Sequence of chain 1.L:
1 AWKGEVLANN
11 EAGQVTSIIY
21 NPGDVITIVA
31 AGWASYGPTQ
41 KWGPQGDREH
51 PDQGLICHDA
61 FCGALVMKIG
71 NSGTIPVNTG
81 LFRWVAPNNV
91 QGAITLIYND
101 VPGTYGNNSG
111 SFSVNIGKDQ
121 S

The protein below binds the small molecule below.
Small molecule (SMILES): OC[C@H]1O[C@@H](O)[C@H](O)[C@@H](O)[C@H]1O

Binding-site contacts:
Ligand atom O1 contacts residue HIS50 of chain 1.L at 4.0 Å.
Ligand atom C6 contacts residue CYS62 of chain 1.L at 4.1 Å (hydrophobic).
Ligand atom C6 contacts residue GLN53 of chain 1.L at 4.0 Å.
Ligand atom C4 contacts residue THR104 of chain 1.L at 3.4 Å.
Ligand atom O6 contacts residue GLN53 of chain 1.L at 2.9 Å (h-bond).
Ligand atom C2 contacts residue CA1 of chain 1.MA at 3.9 Å.
Ligand atom O3 contacts residue ASN107 of chain 1.L at 2.9 Å (h-bond).
Ligand atom C3 contacts residue CA1 of chain 1.MA at 3.3 Å.
Ligand atom O3 contacts residue THR104 of chain 1.L at 3.3 Å (h-bond).
Ligand atom C1 contacts residue HIS50 of chain 1.L at 4.4 Å.
Ligand atom C5 contacts residue ASP100 of chain 1.L at 4.0 Å.
Ligand atom O4 contacts residue CA1 of chain 1.MA at 2.3 Å.
Ligand atom O6 contacts residue HIS50 of chain 1.L at 2.6 Å (h-bond).
Ligand atom O4 contacts residue TYR36 of chain 1.L at 3.0 Å (h-bond).
Ligand atom C5 contacts residue GLN53 of chain 1.L at 4.3 Å.
Ligand atom C2 contacts residue ASN107 of chain 1.L at 3.7 Å.
Ligand atom C6 contacts residue HIS50 of chain 1.L at 3.5 Å.
Ligand atom O4 contacts residue THR104 of chain 1.L at 3.3 Å (h-bond).
Ligand atom C6 contacts residue VAL101 of chain 1.L at 3.9 Å (hydrophobic).
Ligand atom C4 contacts residue TYR36 of chain 1.L at 4.0 Å (hydrophobic).
Ligand atom C5 contacts residue TYR36 of chain 1.L at 4.5 Å (hydrophobic).
Ligand atom C1 contacts residue TYR36 of chain 1.L at 4.2 Å (hydrophobic).
Ligand atom O5 contacts residue HIS50 of chain 1.L at 3.4 Å (h-bond).
Ligand atom C4 contacts residue CA1 of chain 1.MA at 3.2 Å.
Ligand atom C4 contacts residue ASP100 of chain 1.L at 3.5 Å.
Ligand atom C5 contacts residue HIS50 of chain 1.L at 4.1 Å.
Ligand atom O1 contacts residue TYR36 of chain 1.L at 3.7 Å.
Ligand atom O3 contacts residue TYR36 of chain 1.L at 3.5 Å (h-bond).
Ligand atom O2 contacts residue TYR36 of chain 1.L at 4.3 Å.
Ligand atom C2 contacts residue TYR36 of chain 1.L at 3.6 Å (hydrophobic).
Ligand atom O2 contacts residue ASN107 of chain 1.L at 3.1 Å (h-bond).
Ligand atom O5 contacts residue TYR36 of chain 1.L at 3.6 Å.
Ligand atom O6 contacts residue VAL101 of chain 1.L at 4.0 Å.
Ligand atom C3 contacts residue ASN107 of chain 1.L at 3.8 Å.
Ligand atom C3 contacts residue THR104 of chain 1.L at 4.0 Å.
Ligand atom C3 contacts residue TYR36 of chain 1.L at 3.9 Å (hydrophobic).
Ligand atom C6 contacts residue ASP100 of chain 1.L at 3.4 Å.
Ligand atom O4 contacts residue ASN108 of chain 1.L at 4.5 Å.
Ligand atom O4 contacts residue ASP100 of chain 1.L at 2.6 Å (salt-bridge).
Ligand atom O3 contacts residue CA1 of chain 1.MA at 2.4 Å.